Sequence of chain 1.B:
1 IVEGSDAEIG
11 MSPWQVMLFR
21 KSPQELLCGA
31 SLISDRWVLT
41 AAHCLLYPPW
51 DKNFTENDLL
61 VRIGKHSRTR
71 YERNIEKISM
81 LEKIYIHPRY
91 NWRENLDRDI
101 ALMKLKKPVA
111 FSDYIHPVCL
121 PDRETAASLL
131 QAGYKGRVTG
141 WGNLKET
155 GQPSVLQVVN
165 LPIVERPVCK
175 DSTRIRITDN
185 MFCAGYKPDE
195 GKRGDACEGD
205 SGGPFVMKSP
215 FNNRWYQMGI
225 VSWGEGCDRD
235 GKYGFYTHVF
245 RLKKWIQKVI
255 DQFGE

Binding-site contacts:
Ligand atom CD1 contacts residue THR69 of chain 1.B at 3.8 Å.
Ligand atom CD contacts residue TYR71 of chain 1.B at 3.6 Å (hydrophobic).
Ligand atom O1 contacts residue GLU76 of chain 1.B at 3.6 Å.
Ligand atom OE1 contacts residue ARG70 of chain 1.B at 3.5 Å.
Ligand atom CD2 contacts residue LYS21 of chain 1.B at 3.8 Å.
Ligand atom OE1 contacts residue TYR71 of chain 1.B at 3.4 Å (h-bond).
Ligand atom CG contacts residue THR69 of chain 1.B at 3.8 Å.
Ligand atom CB contacts residue THR69 of chain 1.B at 3.6 Å.
Ligand atom CD1 contacts residue ILE78 of chain 1.B at 3.8 Å (hydrophobic).
Ligand atom S contacts residue LYS77 of chain 1.B at 3.7 Å.
Ligand atom CG contacts residue PHE19 of chain 1.B at 3.8 Å (hydrophobic).
Ligand atom CD contacts residue TYR71 of chain 1.B at 3.7 Å (hydrophobic).
Ligand atom OD2 contacts residue ARG68 of chain 1.B at 2.7 Å (salt-bridge).
Ligand atom O1 contacts residue TYR71 of chain 1.B at 3.0 Å (h-bond).
Ligand atom CG2 contacts residue ARG62 of chain 1.B at 3.1 Å.
Ligand atom CE1 contacts residue ARG68 of chain 1.B at 3.0 Å.
Ligand atom CG contacts residue TYR71 of chain 1.B at 3.4 Å (hydrophobic).
Ligand atom O2 contacts residue LYS77 of chain 1.B at 3.6 Å.
Ligand atom OD1 contacts residue THR69 of chain 1.B at 3.8 Å.
Ligand atom O contacts residue LEU60 of chain 1.B at 3.6 Å.
Ligand atom O1 contacts residue ILE78 of chain 1.B at 3.7 Å.
Ligand atom O2 contacts residue ILE78 of chain 1.B at 3.2 Å (h-bond).
Ligand atom O contacts residue THR69 of chain 1.B at 3.0 Å.
Ligand atom CG contacts residue ILE78 of chain 1.B at 3.7 Å (hydrophobic).
Ligand atom OD1 contacts residue ARG68 of chain 1.B at 3.7 Å.
Ligand atom O3 contacts residue LYS77 of chain 1.B at 2.9 Å.
Ligand atom CE1 contacts residue ILE78 of chain 1.B at 3.5 Å (hydrophobic).
Ligand atom C contacts residue THR69 of chain 1.B at 3.6 Å.
Ligand atom CB contacts residue ILE78 of chain 1.B at 3.8 Å (hydrophobic).
Ligand atom CE1 contacts residue PHE19 of chain 1.B at 3.7 Å (hydrophobic).
Ligand atom CD2 contacts residue GLN24 of chain 1.B at 3.5 Å.
Ligand atom N contacts residue THR69 of chain 1.B at 3.1 Å (h-bond).
Ligand atom CA contacts residue THR69 of chain 1.B at 3.8 Å.
Ligand atom O contacts residue LYS21 of chain 1.B at 3.2 Å (salt-bridge).
Ligand atom CD1 contacts residue ARG68 of chain 1.B at 3.7 Å.
Ligand atom CD2 contacts residue ILE78 of chain 1.B at 3.7 Å (hydrophobic).
Ligand atom CD1 contacts residue PHE19 of chain 1.B at 3.4 Å (hydrophobic).
Ligand atom CG contacts residue ARG68 of chain 1.B at 3.6 Å.
Ligand atom CD2 contacts residue GLN24 of chain 1.B at 3.6 Å.
Ligand atom OD2 contacts residue GLN156 of chain 1.B at 3.5 Å (h-bond).

A small-molecule ligand and the protein it binds are described below.
Small molecule (SMILES): CC[C@H](C)[C@H](NC(=O)CNC(=O)[C@H](CCC(=O)O)NC(=O)[C@H](Cc1ccccc1)NC(=O)[C@@H](N)CC(=O)O)C(=O)N1CCC[C@H]1C(=O)NCC(=O)NCC(=O)N[C@@H](Cc1ccc(OS(=O)(=O)O)cc1)C(=O)N[C@H](C=O)CC(C)C